Binding-site contacts:
Ligand atom C7 contacts residue ARG146 of chain 1.A at 4.1 Å.
Ligand atom C5 contacts residue LYS155 of chain 1.A at 4.2 Å.
Ligand atom C3 contacts residue GLU150 of chain 1.A at 4.4 Å.
Ligand atom C5 contacts residue ARG146 of chain 1.A at 4.3 Å.
Ligand atom C4 contacts residue ALA153 of chain 1.A at 4.4 Å (hydrophobic).
Ligand atom C5 contacts residue GLY154 of chain 1.A at 4.2 Å.
Ligand atom O10 contacts residue GLY154 of chain 1.A at 3.3 Å (h-bond).
Ligand atom C3 contacts residue ALA153 of chain 1.A at 3.8 Å (hydrophobic).
Ligand atom C7 contacts residue GLY154 of chain 1.A at 4.3 Å.
Ligand atom O8 contacts residue ALA129 of chain 1.A at 4.4 Å.
Ligand atom C1 contacts residue GLU150 of chain 1.A at 2.9 Å.
Ligand atom C5 contacts residue ALA153 of chain 1.A at 3.6 Å (hydrophobic).
Ligand atom C2 contacts residue GLU150 of chain 1.A at 3.3 Å.
Ligand atom C5 contacts residue GLU150 of chain 1.A at 4.2 Å.
Ligand atom O12 contacts residue ARG146 of chain 1.A at 3.4 Å (salt-bridge).
Ligand atom C2 contacts residue ALA153 of chain 1.A at 4.0 Å (hydrophobic).
Ligand atom C4 contacts residue GLU150 of chain 1.A at 4.0 Å.
Ligand atom O8 contacts residue GLU150 of chain 1.A at 2.7 Å (salt-bridge).
Ligand atom C4 contacts residue ILE156 of chain 1.A at 4.5 Å (hydrophobic).
Ligand atom C4 contacts residue ARG146 of chain 1.A at 3.8 Å.
Ligand atom O8 contacts residue ALA153 of chain 1.A at 2.5 Å (h-bond).
Ligand atom O9 contacts residue GLU150 of chain 1.A at 3.6 Å (salt-bridge).
Ligand atom C5 contacts residue ILE156 of chain 1.A at 3.5 Å (hydrophobic).
Ligand atom C1 contacts residue ALA153 of chain 1.A at 3.6 Å (hydrophobic).

Sequence of chain 1.A:
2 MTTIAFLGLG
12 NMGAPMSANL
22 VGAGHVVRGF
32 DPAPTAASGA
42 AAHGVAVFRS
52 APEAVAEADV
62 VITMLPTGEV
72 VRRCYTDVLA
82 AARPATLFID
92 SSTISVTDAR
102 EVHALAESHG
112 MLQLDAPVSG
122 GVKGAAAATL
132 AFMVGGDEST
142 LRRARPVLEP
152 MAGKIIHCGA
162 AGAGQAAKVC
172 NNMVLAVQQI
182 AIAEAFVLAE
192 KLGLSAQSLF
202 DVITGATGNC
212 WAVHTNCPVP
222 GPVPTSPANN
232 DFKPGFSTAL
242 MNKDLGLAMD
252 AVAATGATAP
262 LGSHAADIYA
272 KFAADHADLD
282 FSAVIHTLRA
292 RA

This protein binds this small molecule.
Small molecule (SMILES): C[C@@H](CCC(=O)O)C(=O)O